Sequence of chain 1.B:
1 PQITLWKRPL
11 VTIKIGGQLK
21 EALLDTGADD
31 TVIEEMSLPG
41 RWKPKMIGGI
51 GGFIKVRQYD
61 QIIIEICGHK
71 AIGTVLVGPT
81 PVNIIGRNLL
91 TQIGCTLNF

Sequence of chain 1.A:
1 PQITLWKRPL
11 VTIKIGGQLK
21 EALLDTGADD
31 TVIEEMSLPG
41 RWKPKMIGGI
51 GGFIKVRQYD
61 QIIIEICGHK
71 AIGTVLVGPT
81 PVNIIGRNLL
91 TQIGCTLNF

Binding-site contacts:
Ligand atom O4 contacts residue GLY49 of chain 1.A at 3.4 Å.
Ligand atom C24 contacts residue VAL82 of chain 1.A at 3.4 Å (hydrophobic).
Ligand atom N contacts residue PRO81 of chain 1.A at 3.3 Å.
Ligand atom O1 contacts residue ASP25 of chain 1.A at 3.0 Å (salt-bridge).
Ligand atom C26 contacts residue GLY49 of chain 1.B at 3.4 Å.
Ligand atom C29 contacts residue LEU23 of chain 1.B at 3.1 Å (hydrophobic).
Ligand atom N3 contacts residue ASP25 of chain 1.B at 3.4 Å (salt-bridge).
Ligand atom C31 contacts residue GLY48 of chain 1.A at 3.1 Å.
Ligand atom C35 contacts residue GLY48 of chain 1.A at 3.3 Å.
Ligand atom O contacts residue GLY48 of chain 1.B at 3.3 Å (h-bond).
Ligand atom C4 contacts residue PRO81 of chain 1.A at 3.3 Å (hydrophobic).
Ligand atom C contacts residue PRO81 of chain 1.A at 3.5 Å (hydrophobic).
Ligand atom C1 contacts residue GLY48 of chain 1.B at 3.2 Å.
Ligand atom C11 contacts residue GLY48 of chain 1.B at 3.5 Å.
Ligand atom O1 contacts residue ALA28 of chain 1.B at 3.3 Å (h-bond).
Ligand atom O5 contacts residue GLY49 of chain 1.B at 3.6 Å.
Ligand atom N4 contacts residue GLY27 of chain 1.A at 3.5 Å (h-bond).
Ligand atom O8 contacts residue ASP29 of chain 1.B at 3.1 Å (salt-bridge).
Ligand atom O6 contacts residue VAL32 of chain 1.B at 3.5 Å.
Ligand atom C contacts residue GLY48 of chain 1.B at 3.5 Å.
Ligand atom O1 contacts residue ASP25 of chain 1.B at 2.6 Å (salt-bridge).
Ligand atom C19 contacts residue ASP25 of chain 1.B at 3.5 Å.
Ligand atom C25 contacts residue PRO81 of chain 1.A at 3.5 Å (hydrophobic).
Ligand atom O8 contacts residue ASP30 of chain 1.B at 2.9 Å (salt-bridge).
Ligand atom C14 contacts residue ASP25 of chain 1.B at 3.0 Å.
Ligand atom C38 contacts residue ASP30 of chain 1.A at 3.4 Å.
Ligand atom O2 contacts residue ASP29 of chain 1.B at 2.9 Å (salt-bridge).
Ligand atom C16 contacts residue ASP25 of chain 1.B at 3.3 Å.
Ligand atom O3 contacts residue GLY27 of chain 1.A at 3.5 Å.
Ligand atom O1 contacts residue GLY27 of chain 1.B at 3.0 Å.
Ligand atom O2 contacts residue GLY27 of chain 1.B at 3.1 Å (h-bond).
Ligand atom C28 contacts residue ASP30 of chain 1.B at 3.4 Å.
Ligand atom N1 contacts residue GLY48 of chain 1.B at 2.9 Å (h-bond).
Ligand atom O6 contacts residue ILE47 of chain 1.B at 3.3 Å.
Ligand atom C15 contacts residue ASP25 of chain 1.A at 3.2 Å.
Ligand atom C17 contacts residue GLY27 of chain 1.A at 3.2 Å.
Ligand atom O3 contacts residue ASP25 of chain 1.A at 2.7 Å (salt-bridge).
Ligand atom O7 contacts residue ASP29 of chain 1.A at 3.0 Å (salt-bridge).
Ligand atom N2 contacts residue GLY27 of chain 1.B at 3.1 Å (h-bond).
Ligand atom O2 contacts residue ALA28 of chain 1.B at 3.5 Å.

This small molecule binds to this protein.
Small molecule (SMILES): CC1(C)SCN(C(=O)[C@@H](O)[C@H](Cc2ccccc2)NC(=O)[C@H](CS(C)(=O)=O)NC(=O)COc2cccc3cnccc23)[C@@H]1C(=O)N[C@H]1c2ccccc2C[C@H]1O